Sequence of chain 1.A:
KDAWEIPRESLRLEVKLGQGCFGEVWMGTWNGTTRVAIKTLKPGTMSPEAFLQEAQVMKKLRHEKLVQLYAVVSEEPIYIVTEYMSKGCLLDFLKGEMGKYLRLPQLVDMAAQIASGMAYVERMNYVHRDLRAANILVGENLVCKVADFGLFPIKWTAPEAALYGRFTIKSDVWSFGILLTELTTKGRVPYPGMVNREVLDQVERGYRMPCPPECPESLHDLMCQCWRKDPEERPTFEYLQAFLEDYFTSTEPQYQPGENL

A small-molecule ligand and the protein it binds are described below.
Small molecule (SMILES): CC(C)(C)c1cc(NC(=O)Nc2cccc3ccccc23)n(-c2cccc(N)c2)n1

Binding-site contacts:
Ligand atom CBA contacts residue LEU26 of chain 1.A at 3.6 Å (hydrophobic).
Ligand atom OAE contacts residue PHE158 of chain 1.A at 3.0 Å.
Ligand atom CBA contacts residue MET94 of chain 1.A at 3.6 Å (hydrophobic).
Ligand atom CAX contacts residue LEU26 of chain 1.A at 3.7 Å (hydrophobic).
Ligand atom CAZ contacts residue GLY27 of chain 1.A at 3.9 Å.
Ligand atom NAD contacts residue ALA143 of chain 1.A at 3.5 Å (h-bond).
Ligand atom OAE contacts residue VAL34 of chain 1.A at 3.4 Å.
Ligand atom NAD contacts residue CYS98 of chain 1.A at 2.8 Å (h-bond).
Ligand atom CBB contacts residue GLY97 of chain 1.A at 3.9 Å.
Ligand atom CAM contacts residue MET94 of chain 1.A at 3.3 Å (hydrophobic).
Ligand atom CAN contacts residue LEU26 of chain 1.A at 3.7 Å (hydrophobic).
Ligand atom CAQ contacts residue GLY27 of chain 1.A at 3.6 Å.
Ligand atom CAC contacts residue GLY29 of chain 1.A at 3.5 Å.
Ligand atom CAM contacts residue SER95 of chain 1.A at 3.7 Å.
Ligand atom NAT contacts residue LEU26 of chain 1.A at 3.9 Å.
Ligand atom CAU contacts residue PHE158 of chain 1.A at 3.5 Å (hydrophobic).
Ligand atom CAN contacts residue TYR93 of chain 1.A at 3.8 Å (hydrophobic).
Ligand atom CAC contacts residue GLY27 of chain 1.A at 3.9 Å.
Ligand atom CAC contacts residue GLN28 of chain 1.A at 3.8 Å.
Ligand atom CBA contacts residue GLY97 of chain 1.A at 3.7 Å.
Ligand atom CAG contacts residue GLY97 of chain 1.A at 3.9 Å.
Ligand atom CAJ contacts residue ASP101 of chain 1.A at 3.4 Å.
Ligand atom CAB contacts residue PHE158 of chain 1.A at 3.7 Å (hydrophobic).
Ligand atom CAA contacts residue GLY29 of chain 1.A at 3.6 Å.
Ligand atom CAN contacts residue MET94 of chain 1.A at 3.3 Å (hydrophobic).
Ligand atom CAC contacts residue GLY32 of chain 1.A at 3.8 Å.
Ligand atom CAI contacts residue LEU26 of chain 1.A at 3.9 Å (hydrophobic).
Ligand atom CAM contacts residue GLY97 of chain 1.A at 3.6 Å.
Ligand atom CAL contacts residue LEU26 of chain 1.A at 3.9 Å (hydrophobic).
Ligand atom CAM contacts residue TYR93 of chain 1.A at 3.5 Å (hydrophobic).
Ligand atom CAF contacts residue TYR93 of chain 1.A at 3.8 Å (hydrophobic).
Ligand atom CAG contacts residue LEU26 of chain 1.A at 3.9 Å (hydrophobic).
Ligand atom CBB contacts residue LEU26 of chain 1.A at 3.6 Å (hydrophobic).
Ligand atom CAF contacts residue GLY97 of chain 1.A at 3.8 Å.
Ligand atom CAV contacts residue CYS98 of chain 1.A at 3.6 Å (hydrophobic).
Ligand atom NAT contacts residue PHE158 of chain 1.A at 4.0 Å.
Ligand atom CAO contacts residue LEU26 of chain 1.A at 3.9 Å (hydrophobic).
Ligand atom CAZ contacts residue PHE158 of chain 1.A at 3.8 Å (hydrophobic).
Ligand atom CAP contacts residue PHE158 of chain 1.A at 3.8 Å (hydrophobic).
Ligand atom CAF contacts residue SER95 of chain 1.A at 3.6 Å.